Binding-site contacts:
Ligand atom C2 contacts residue TYR161 of chain 1.D at 4.1 Å (hydrophobic).
Ligand atom C5 contacts residue LEU221 of chain 1.D at 3.9 Å (hydrophobic).
Ligand atom C11 contacts residue MET202 of chain 1.D at 3.7 Å (hydrophobic).
Ligand atom C15 contacts residue MET164 of chain 1.D at 3.9 Å (hydrophobic).
Ligand atom C10 contacts residue ILE218 of chain 1.D at 4.1 Å (hydrophobic).
Ligand atom C9 contacts residue PHE152 of chain 1.D at 4.0 Å (hydrophobic).
Ligand atom C15 contacts residue GLY99 of chain 1.D at 3.8 Å.
Ligand atom C10 contacts residue MET202 of chain 1.D at 3.9 Å (hydrophobic).
Ligand atom C4 contacts residue PHE152 of chain 1.D at 3.5 Å (hydrophobic).
Ligand atom C17 contacts residue GLY99 of chain 1.D at 3.2 Å.
Ligand atom C3 contacts residue NAD1 of chain 1.K at 3.1 Å.
Ligand atom O contacts residue NAD1 of chain 1.K at 2.4 Å (h-bond).
Ligand atom C18 contacts residue NAD1 of chain 1.K at 3.0 Å.
Ligand atom C13 contacts residue NAD1 of chain 1.K at 3.6 Å.
Ligand atom C16 contacts residue GLY99 of chain 1.D at 2.6 Å.
Ligand atom C19 contacts residue NAD1 of chain 1.K at 3.1 Å.
Ligand atom C8 contacts residue ILE218 of chain 1.D at 3.3 Å (hydrophobic).
Ligand atom N contacts residue NAD1 of chain 1.K at 3.0 Å.
Ligand atom C16 contacts residue PHE100 of chain 1.D at 4.1 Å (hydrophobic).
Ligand atom C12 contacts residue NAD1 of chain 1.K at 3.7 Å.
Ligand atom C5 contacts residue PRO196 of chain 1.D at 3.3 Å (hydrophobic).
Ligand atom C6 contacts residue LEU221 of chain 1.D at 3.5 Å (hydrophobic).
Ligand atom C1 contacts residue PHE152 of chain 1.D at 3.8 Å (hydrophobic).
Ligand atom C1 contacts residue NAD1 of chain 1.K at 3.3 Å.
Ligand atom C2 contacts residue NAD1 of chain 1.K at 3.2 Å.
Ligand atom O contacts residue MET164 of chain 1.D at 4.0 Å.
Ligand atom C contacts residue NAD1 of chain 1.K at 3.4 Å.
Ligand atom C3 contacts residue PRO196 of chain 1.D at 4.0 Å (hydrophobic).
Ligand atom O1 contacts residue NAD1 of chain 1.K at 3.3 Å (h-bond).
Ligand atom O contacts residue LYS168 of chain 1.D at 3.8 Å.
Ligand atom C14 contacts residue MET164 of chain 1.D at 4.1 Å (hydrophobic).
Ligand atom C16 contacts residue MET164 of chain 1.D at 4.2 Å (hydrophobic).
Ligand atom C17 contacts residue NAD1 of chain 1.K at 3.6 Å.
Ligand atom C14 contacts residue MET106 of chain 1.D at 4.1 Å (hydrophobic).
Ligand atom C5 contacts residue PHE152 of chain 1.D at 3.9 Å (hydrophobic).
Ligand atom O1 contacts residue MET202 of chain 1.D at 4.1 Å.
Ligand atom C contacts residue TYR161 of chain 1.D at 3.3 Å (hydrophobic).
Ligand atom C1 contacts residue TYR161 of chain 1.D at 3.4 Å (hydrophobic).
Ligand atom C3 contacts residue PHE152 of chain 1.D at 3.8 Å (hydrophobic).
Ligand atom O contacts residue TYR161 of chain 1.D at 2.5 Å (h-bond).

A protein and the small-molecule ligand that binds it are described below.
Small molecule (SMILES): CC1(C)CCC(Cc2cc(O)c(-c3ccccc3)c(=O)[nH]2)CC1

Sequence of chain 1.D:
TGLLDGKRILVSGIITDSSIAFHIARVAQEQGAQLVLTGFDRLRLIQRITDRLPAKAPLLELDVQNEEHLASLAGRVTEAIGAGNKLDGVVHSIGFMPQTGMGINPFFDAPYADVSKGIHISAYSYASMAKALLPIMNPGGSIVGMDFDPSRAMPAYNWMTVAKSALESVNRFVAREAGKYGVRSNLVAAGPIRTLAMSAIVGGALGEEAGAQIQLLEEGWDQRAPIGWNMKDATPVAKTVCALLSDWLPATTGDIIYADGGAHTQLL